Sequence of chain 1.A:
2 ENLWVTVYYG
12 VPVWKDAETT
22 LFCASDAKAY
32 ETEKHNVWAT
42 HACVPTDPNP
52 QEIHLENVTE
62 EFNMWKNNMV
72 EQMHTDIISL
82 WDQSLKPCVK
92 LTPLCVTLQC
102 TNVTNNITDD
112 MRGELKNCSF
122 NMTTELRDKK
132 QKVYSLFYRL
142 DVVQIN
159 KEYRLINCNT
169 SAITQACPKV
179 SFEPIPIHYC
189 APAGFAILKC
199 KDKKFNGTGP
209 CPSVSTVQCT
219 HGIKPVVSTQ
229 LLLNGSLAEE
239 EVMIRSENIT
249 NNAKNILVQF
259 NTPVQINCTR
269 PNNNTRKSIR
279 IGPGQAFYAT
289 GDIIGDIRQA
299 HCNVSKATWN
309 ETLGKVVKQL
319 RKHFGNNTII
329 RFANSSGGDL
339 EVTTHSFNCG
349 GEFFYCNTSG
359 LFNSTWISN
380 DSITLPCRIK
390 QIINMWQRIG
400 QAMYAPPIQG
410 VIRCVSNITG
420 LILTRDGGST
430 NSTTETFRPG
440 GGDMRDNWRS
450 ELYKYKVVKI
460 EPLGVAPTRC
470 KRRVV

A protein and the small-molecule ligand that binds it are described below.
Small molecule (SMILES): CC(=O)N[C@H]1[C@H](O[C@H]2[C@H](O)[C@@H](NC(C)=O)CO[C@@H]2CO)O[C@H](CO)[C@@H](O[C@@H]2O[C@H](CO)[C@@H](O)[C@H](O)[C@@H]2O)[C@@H]1O

Binding-site contacts:
Ligand atom C4 contacts residue ASN167 of chain 1.A at 4.2 Å.
Ligand atom C1 contacts residue ILE164 of chain 1.A at 4.5 Å (hydrophobic).
Ligand atom O6 contacts residue VAL144 of chain 1.A at 4.2 Å.
Ligand atom C1 contacts residue ASN167 of chain 1.A at 1.4 Å.
Ligand atom C5 contacts residue ASN167 of chain 1.A at 3.6 Å.
Ligand atom C3 contacts residue ASN167 of chain 1.A at 3.8 Å.
Ligand atom C8 contacts residue ASN167 of chain 1.A at 3.9 Å.
Ligand atom O7 contacts residue ASN167 of chain 1.A at 3.7 Å.
Ligand atom C8 contacts residue VAL144 of chain 1.A at 3.6 Å (hydrophobic).
Ligand atom O5 contacts residue ARG162 of chain 1.A at 3.1 Å (salt-bridge).
Ligand atom C6 contacts residue VAL144 of chain 1.A at 3.7 Å (hydrophobic).
Ligand atom C5 contacts residue ARG162 of chain 1.A at 4.1 Å.
Ligand atom O6 contacts residue ARG162 of chain 1.A at 4.1 Å.
Ligand atom O5 contacts residue ASN167 of chain 1.A at 2.3 Å (h-bond).
Ligand atom C1 contacts residue ARG162 of chain 1.A at 3.4 Å.
Ligand atom N2 contacts residue ASN167 of chain 1.A at 2.9 Å (h-bond).
Ligand atom C7 contacts residue ASN167 of chain 1.A at 3.5 Å.
Ligand atom C2 contacts residue ASN167 of chain 1.A at 2.5 Å.
Ligand atom C6 contacts residue ARG162 of chain 1.A at 4.4 Å.